A small-molecule ligand and the protein it binds are described below.
Small molecule (SMILES): CC(=O)N[C@@H]1[C@@H](O)[C@H](O)[C@@H](CO)O[C@H]1O

Sequence of chain 1.A:
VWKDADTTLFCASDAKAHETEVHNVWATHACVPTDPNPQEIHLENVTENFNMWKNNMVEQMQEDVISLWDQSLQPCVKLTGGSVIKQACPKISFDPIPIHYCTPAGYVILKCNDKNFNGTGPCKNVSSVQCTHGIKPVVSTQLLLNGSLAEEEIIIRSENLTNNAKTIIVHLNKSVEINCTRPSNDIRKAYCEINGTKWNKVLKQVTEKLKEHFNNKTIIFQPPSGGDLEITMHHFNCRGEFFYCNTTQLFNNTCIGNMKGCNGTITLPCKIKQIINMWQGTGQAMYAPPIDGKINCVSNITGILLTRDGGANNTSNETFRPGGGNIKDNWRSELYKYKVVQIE

Binding-site contacts:
Ligand atom C4 contacts residue ASN253 of chain 1.A at 4.1 Å.
Ligand atom C2 contacts residue ASN253 of chain 1.A at 2.3 Å.
Ligand atom O5 contacts residue THR255 of chain 1.A at 3.8 Å.
Ligand atom O7 contacts residue ASN253 of chain 1.A at 3.3 Å (h-bond).
Ligand atom N2 contacts residue ASN253 of chain 1.A at 2.7 Å (h-bond).
Ligand atom C1 contacts residue ASN253 of chain 1.A at 1.4 Å.
Ligand atom O5 contacts residue ASN253 of chain 1.A at 2.4 Å (h-bond).
Ligand atom C8 contacts residue MET240 of chain 1.A at 4.2 Å (hydrophobic).
Ligand atom C8 contacts residue THR239 of chain 1.A at 3.7 Å.
Ligand atom C5 contacts residue THR255 of chain 1.A at 3.9 Å.
Ligand atom C7 contacts residue ASN253 of chain 1.A at 3.3 Å.
Ligand atom C5 contacts residue ASN253 of chain 1.A at 3.6 Å.
Ligand atom C3 contacts residue ASN253 of chain 1.A at 3.7 Å.
Ligand atom C2 contacts residue THR255 of chain 1.A at 4.3 Å.
Ligand atom O6 contacts residue THR255 of chain 1.A at 4.1 Å.
Ligand atom C1 contacts residue THR255 of chain 1.A at 3.4 Å.
Ligand atom O7 contacts residue MET240 of chain 1.A at 4.4 Å.